Binding-site contacts:
Ligand atom C7 contacts residue ASN657 of chain 1.B at 3.5 Å.
Ligand atom C8 contacts residue ASN657 of chain 1.B at 4.5 Å.
Ligand atom C3 contacts residue ASN657 of chain 1.B at 3.7 Å.
Ligand atom C2 contacts residue ASN657 of chain 1.B at 2.4 Å.
Ligand atom C1 contacts residue ASN657 of chain 1.B at 1.5 Å.
Ligand atom C8 contacts residue HIS655 of chain 1.B at 4.0 Å.
Ligand atom O7 contacts residue ASN657 of chain 1.B at 3.6 Å.
Ligand atom C5 contacts residue ASN657 of chain 1.B at 3.6 Å.
Ligand atom O5 contacts residue ASN657 of chain 1.B at 2.3 Å (h-bond).
Ligand atom C4 contacts residue ASN657 of chain 1.B at 4.1 Å.
Ligand atom N2 contacts residue ASN657 of chain 1.B at 2.9 Å (h-bond).

A small-molecule ligand and the protein it binds are described below.
Small molecule (SMILES): CC(=O)N[C@@H]1[C@@H](O)[C@H](O)[C@@H](CO)O[C@H]1O

Sequence of chain 1.B:
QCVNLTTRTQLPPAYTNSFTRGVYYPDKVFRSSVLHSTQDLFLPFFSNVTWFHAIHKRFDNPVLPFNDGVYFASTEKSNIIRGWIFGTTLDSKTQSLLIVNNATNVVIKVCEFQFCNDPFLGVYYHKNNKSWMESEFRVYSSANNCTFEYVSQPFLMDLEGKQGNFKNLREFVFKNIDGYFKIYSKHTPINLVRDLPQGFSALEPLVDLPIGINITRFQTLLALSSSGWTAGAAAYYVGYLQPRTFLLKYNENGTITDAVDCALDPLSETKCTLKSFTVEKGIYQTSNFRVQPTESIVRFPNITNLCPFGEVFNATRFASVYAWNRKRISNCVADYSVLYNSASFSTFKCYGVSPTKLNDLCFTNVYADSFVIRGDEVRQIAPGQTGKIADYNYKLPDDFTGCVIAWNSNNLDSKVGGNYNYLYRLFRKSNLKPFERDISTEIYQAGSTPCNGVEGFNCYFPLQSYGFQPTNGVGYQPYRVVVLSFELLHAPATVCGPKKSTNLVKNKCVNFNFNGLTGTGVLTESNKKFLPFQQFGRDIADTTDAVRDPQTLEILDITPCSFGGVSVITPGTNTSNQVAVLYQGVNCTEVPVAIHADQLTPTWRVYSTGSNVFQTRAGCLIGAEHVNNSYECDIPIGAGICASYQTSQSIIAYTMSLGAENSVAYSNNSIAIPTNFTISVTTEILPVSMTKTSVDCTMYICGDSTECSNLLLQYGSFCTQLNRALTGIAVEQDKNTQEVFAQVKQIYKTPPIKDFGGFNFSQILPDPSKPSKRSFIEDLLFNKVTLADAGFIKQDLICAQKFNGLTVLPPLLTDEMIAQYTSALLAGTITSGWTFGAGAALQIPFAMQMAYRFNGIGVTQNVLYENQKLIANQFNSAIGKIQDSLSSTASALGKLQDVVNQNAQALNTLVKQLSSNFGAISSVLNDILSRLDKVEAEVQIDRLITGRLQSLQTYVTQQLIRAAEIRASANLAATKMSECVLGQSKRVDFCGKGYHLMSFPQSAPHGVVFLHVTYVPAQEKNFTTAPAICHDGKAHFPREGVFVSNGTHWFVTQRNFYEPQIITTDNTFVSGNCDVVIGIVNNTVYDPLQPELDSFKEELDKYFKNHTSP